Binding-site contacts:
Ligand atom C4 contacts residue ASN331 of chain 1.A at 4.2 Å.
Ligand atom C8 contacts residue GLN580 of chain 1.A at 3.7 Å.
Ligand atom C7 contacts residue ASN331 of chain 1.A at 3.1 Å.
Ligand atom C3 contacts residue ASN331 of chain 1.A at 3.8 Å.
Ligand atom C8 contacts residue PRO579 of chain 1.A at 3.6 Å (hydrophobic).
Ligand atom C1 contacts residue ASN331 of chain 1.A at 1.4 Å.
Ligand atom C8 contacts residue ASN331 of chain 1.A at 4.3 Å.
Ligand atom N2 contacts residue PRO579 of chain 1.A at 4.5 Å.
Ligand atom C1 contacts residue GLN580 of chain 1.A at 3.6 Å.
Ligand atom C7 contacts residue GLN580 of chain 1.A at 3.6 Å.
Ligand atom C2 contacts residue ASN331 of chain 1.A at 2.5 Å.
Ligand atom N2 contacts residue ASN331 of chain 1.A at 2.9 Å (h-bond).
Ligand atom C2 contacts residue GLN580 of chain 1.A at 3.3 Å.
Ligand atom O7 contacts residue ASN331 of chain 1.A at 3.1 Å (h-bond).
Ligand atom C5 contacts residue ASN331 of chain 1.A at 3.7 Å.
Ligand atom N2 contacts residue GLN580 of chain 1.A at 2.6 Å (h-bond).
Ligand atom C3 contacts residue GLN580 of chain 1.A at 3.4 Å.
Ligand atom O5 contacts residue ASN331 of chain 1.A at 2.4 Å (h-bond).
Ligand atom O3 contacts residue GLN580 of chain 1.A at 4.0 Å.
Ligand atom C7 contacts residue PRO579 of chain 1.A at 4.5 Å (hydrophobic).

The small molecule below binds the protein below.
Small molecule (SMILES): CC(=O)N[C@@H]1[C@@H](O)[C@H](O)[C@@H](CO)O[C@H]1O

Sequence of chain 1.A:
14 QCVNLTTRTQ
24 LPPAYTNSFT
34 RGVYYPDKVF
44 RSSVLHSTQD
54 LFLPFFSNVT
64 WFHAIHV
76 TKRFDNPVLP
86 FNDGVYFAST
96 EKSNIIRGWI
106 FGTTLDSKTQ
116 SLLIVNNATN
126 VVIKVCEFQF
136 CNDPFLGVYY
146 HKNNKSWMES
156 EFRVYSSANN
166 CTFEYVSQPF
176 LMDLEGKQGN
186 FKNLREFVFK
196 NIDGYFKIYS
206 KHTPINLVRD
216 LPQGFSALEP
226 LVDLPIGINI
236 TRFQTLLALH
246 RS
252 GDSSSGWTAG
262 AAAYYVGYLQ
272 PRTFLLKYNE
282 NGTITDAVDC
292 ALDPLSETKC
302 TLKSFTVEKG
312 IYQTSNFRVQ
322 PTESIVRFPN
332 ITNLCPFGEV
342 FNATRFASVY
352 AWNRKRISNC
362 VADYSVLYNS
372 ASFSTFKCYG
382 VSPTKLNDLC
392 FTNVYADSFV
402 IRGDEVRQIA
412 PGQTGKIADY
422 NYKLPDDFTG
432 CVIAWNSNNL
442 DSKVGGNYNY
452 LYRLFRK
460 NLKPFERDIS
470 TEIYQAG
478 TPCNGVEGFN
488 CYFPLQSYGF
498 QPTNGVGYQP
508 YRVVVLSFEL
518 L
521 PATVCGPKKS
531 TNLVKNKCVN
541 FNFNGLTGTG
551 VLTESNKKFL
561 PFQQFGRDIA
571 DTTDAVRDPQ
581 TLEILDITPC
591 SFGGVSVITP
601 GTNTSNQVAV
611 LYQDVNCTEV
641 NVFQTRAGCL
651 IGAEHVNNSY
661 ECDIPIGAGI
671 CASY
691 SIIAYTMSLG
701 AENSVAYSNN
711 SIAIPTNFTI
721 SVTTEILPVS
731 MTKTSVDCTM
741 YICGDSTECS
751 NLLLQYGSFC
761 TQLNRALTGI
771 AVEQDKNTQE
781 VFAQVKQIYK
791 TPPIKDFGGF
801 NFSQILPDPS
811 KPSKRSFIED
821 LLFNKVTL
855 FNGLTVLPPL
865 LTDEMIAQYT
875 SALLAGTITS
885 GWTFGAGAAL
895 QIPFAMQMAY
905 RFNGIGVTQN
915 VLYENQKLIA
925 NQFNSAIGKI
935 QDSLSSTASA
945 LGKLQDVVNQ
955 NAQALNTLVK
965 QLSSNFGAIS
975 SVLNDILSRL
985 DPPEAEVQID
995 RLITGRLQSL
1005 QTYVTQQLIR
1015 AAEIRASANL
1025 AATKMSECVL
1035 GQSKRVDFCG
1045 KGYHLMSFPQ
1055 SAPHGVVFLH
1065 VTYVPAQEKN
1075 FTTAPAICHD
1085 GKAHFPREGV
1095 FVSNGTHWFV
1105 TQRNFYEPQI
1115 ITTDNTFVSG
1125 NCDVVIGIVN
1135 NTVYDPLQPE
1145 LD